Binding-site contacts:
Ligand atom CD1 contacts residue GLN1063 of chain 2.NA at 3.8 Å.
Ligand atom CG contacts residue GLN1063 of chain 2.NA at 4.3 Å.
Ligand atom CG contacts residue ASN1072 of chain 2.NA at 4.2 Å.
Ligand atom CD2 contacts residue GLN1063 of chain 2.NA at 3.6 Å.
Ligand atom C contacts residue GLN1063 of chain 2.NA at 3.9 Å.
Ligand atom O contacts residue GLN1063 of chain 2.NA at 2.9 Å (h-bond).
Ligand atom O contacts residue HIS1126 of chain 2.NA at 3.3 Å (h-bond).
Ligand atom CD1 contacts residue THR1121 of chain 2.NA at 3.0 Å.
Ligand atom CB contacts residue THR1121 of chain 2.NA at 3.3 Å.
Ligand atom CD2 contacts residue HIS1126 of chain 2.NA at 3.4 Å.
Ligand atom CZ contacts residue ASP182 of chain 2.MB at 3.5 Å.
Ligand atom CD2 contacts residue LEU1129 of chain 2.NA at 4.2 Å (hydrophobic).
Ligand atom CD2 contacts residue ALA1120 of chain 2.NA at 3.5 Å (hydrophobic).
Ligand atom CA contacts residue HIS1126 of chain 2.NA at 4.3 Å.
Ligand atom CE2 contacts residue ASP182 of chain 2.MB at 4.3 Å.
Ligand atom OH contacts residue HIS1068 of chain 2.NA at 3.8 Å.
Ligand atom C contacts residue HIS1126 of chain 2.NA at 4.0 Å.
Ligand atom OH contacts residue ASN1072 of chain 2.NA at 3.1 Å (h-bond).
Ligand atom CD2 contacts residue THR1121 of chain 2.NA at 4.3 Å.
Ligand atom CD1 contacts residue ASN1072 of chain 2.NA at 4.0 Å.
Ligand atom CD2 contacts residue PHE1125 of chain 2.NA at 4.2 Å (hydrophobic).
Ligand atom CZ contacts residue GLN1063 of chain 2.NA at 4.1 Å.
Ligand atom O contacts residue VAL1202 of chain 2.NA at 3.2 Å.
Ligand atom CE1 contacts residue THR1121 of chain 2.NA at 3.9 Å.
Ligand atom CD1 contacts residue PHE1125 of chain 2.NA at 3.6 Å (hydrophobic).
Ligand atom SD contacts residue ASN1072 of chain 2.NA at 3.7 Å.
Ligand atom CE1 contacts residue ASP182 of chain 2.MB at 4.1 Å.
Ligand atom CG contacts residue HIS1126 of chain 2.NA at 4.3 Å.
Ligand atom OH contacts residue GLN1063 of chain 2.NA at 3.7 Å.
Ligand atom CE2 contacts residue GLN1063 of chain 2.NA at 3.3 Å.
Ligand atom CD2 contacts residue THR1121 of chain 2.NA at 4.0 Å.
Ligand atom CE1 contacts residue ASN1072 of chain 2.NA at 3.3 Å.
Ligand atom CA contacts residue GLN1063 of chain 2.NA at 4.3 Å.
Ligand atom O contacts residue THR1121 of chain 2.NA at 4.0 Å.
Ligand atom CG2 contacts residue GLN1063 of chain 2.NA at 3.3 Å.
Ligand atom CG contacts residue THR1121 of chain 2.NA at 3.3 Å.
Ligand atom CZ contacts residue ASN1072 of chain 2.NA at 3.5 Å.
Ligand atom CD1 contacts residue ASN1122 of chain 2.NA at 4.3 Å.
Ligand atom C contacts residue VAL1202 of chain 2.NA at 4.2 Å (hydrophobic).
Ligand atom OH contacts residue ASP182 of chain 2.MB at 2.5 Å (salt-bridge).

Sequence of chain 2.NA:
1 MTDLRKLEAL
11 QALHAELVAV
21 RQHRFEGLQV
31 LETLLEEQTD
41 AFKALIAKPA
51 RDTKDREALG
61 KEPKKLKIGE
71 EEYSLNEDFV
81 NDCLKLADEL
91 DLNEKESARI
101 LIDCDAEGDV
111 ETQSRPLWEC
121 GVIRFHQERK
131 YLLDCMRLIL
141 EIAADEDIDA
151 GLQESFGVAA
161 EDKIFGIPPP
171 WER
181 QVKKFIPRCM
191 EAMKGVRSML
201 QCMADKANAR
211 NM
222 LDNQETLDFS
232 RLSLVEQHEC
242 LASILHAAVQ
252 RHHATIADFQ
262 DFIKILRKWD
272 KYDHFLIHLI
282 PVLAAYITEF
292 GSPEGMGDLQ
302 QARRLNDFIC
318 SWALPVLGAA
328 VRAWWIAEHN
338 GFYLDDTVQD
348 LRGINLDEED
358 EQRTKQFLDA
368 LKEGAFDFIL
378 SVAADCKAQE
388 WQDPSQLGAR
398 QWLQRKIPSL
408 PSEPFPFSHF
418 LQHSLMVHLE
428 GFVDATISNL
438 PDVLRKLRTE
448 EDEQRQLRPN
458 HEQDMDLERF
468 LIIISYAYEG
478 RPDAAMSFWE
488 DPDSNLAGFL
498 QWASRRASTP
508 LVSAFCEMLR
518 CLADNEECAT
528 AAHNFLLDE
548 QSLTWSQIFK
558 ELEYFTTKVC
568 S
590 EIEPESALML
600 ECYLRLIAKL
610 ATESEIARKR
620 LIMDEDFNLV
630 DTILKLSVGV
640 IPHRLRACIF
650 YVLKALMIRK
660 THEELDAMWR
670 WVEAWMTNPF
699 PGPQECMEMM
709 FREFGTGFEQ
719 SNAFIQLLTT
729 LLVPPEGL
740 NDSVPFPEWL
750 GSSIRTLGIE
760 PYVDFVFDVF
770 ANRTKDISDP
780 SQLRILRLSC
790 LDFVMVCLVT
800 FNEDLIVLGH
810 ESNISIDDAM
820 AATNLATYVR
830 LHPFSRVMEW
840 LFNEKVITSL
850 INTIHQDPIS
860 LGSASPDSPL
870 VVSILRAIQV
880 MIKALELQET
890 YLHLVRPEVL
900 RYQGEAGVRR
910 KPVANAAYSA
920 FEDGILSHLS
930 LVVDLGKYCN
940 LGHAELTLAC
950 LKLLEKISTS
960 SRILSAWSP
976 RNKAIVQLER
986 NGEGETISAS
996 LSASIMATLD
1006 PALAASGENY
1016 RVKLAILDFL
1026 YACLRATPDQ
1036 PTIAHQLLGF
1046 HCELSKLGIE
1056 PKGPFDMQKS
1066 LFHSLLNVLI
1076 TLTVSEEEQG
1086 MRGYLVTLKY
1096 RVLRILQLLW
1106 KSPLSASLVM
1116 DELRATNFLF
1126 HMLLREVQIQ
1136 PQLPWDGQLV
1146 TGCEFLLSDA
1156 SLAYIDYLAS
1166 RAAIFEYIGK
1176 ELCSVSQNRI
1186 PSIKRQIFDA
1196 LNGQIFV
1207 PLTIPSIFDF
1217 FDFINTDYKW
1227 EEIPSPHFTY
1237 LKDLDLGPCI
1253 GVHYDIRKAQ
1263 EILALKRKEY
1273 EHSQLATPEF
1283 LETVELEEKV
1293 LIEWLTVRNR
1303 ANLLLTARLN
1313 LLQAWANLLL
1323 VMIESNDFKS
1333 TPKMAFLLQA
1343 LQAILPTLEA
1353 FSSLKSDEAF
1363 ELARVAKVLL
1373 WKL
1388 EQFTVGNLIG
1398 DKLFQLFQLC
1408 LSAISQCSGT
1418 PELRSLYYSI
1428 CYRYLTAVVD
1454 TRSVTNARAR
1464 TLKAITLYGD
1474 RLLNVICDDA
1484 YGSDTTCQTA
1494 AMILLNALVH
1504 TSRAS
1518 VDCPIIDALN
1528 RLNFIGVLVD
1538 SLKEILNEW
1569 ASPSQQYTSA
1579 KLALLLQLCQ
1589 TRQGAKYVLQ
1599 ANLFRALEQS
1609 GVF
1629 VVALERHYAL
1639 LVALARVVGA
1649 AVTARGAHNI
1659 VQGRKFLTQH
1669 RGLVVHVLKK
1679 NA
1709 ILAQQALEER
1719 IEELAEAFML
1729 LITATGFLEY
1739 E

A protein and the small-molecule ligand that binds it are described below.
Small molecule (SMILES): CC[C@H](C)[C@H](N)C(=O)N[C@@H](CC(C)C)C(=O)N1CCC[C@H]1C(=O)N[C@@H](CCSC)C(=O)N[C@@H](Cc1ccc(O)cc1)C(=O)N[C@@H](CCCCN)C(=O)N[C@@H](CC(C)C)C(=O)N[C@@H](CO)C(=O)N1CCC[C@H]1C=O

Sequence of chain 2.MB:
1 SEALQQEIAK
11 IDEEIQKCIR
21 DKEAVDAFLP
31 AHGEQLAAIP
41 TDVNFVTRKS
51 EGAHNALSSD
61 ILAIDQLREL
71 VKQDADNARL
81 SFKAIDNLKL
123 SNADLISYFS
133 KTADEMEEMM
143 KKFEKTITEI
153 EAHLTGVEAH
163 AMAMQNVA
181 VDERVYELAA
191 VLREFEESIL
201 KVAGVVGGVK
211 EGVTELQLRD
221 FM